Sequence of chain 1.B:
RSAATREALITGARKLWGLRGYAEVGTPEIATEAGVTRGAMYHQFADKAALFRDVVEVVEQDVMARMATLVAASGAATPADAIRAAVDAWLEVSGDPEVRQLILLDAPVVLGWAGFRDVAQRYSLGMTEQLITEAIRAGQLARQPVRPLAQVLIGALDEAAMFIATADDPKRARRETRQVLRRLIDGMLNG

Binding-site contacts:
Ligand atom F3 contacts residue THR158 of chain 1.B at 3.7 Å.
Ligand atom C4 contacts residue VAL93 of chain 1.B at 3.6 Å (hydrophobic).
Ligand atom C9 contacts residue ASP188 of chain 1.B at 3.2 Å.
Ligand atom F3 contacts residue MET157 of chain 1.B at 3.3 Å.
Ligand atom C1 contacts residue TRP120 of chain 1.B at 3.3 Å (hydrophobic).
Ligand atom C4 contacts residue MET94 of chain 1.B at 3.4 Å (hydrophobic).
Ligand atom F3 contacts residue LEU161 of chain 1.B at 3.3 Å.
Ligand atom C15 contacts residue THR158 of chain 1.B at 3.1 Å.
Ligand atom C3 contacts residue ALA150 of chain 1.B at 3.6 Å (hydrophobic).
Ligand atom C3 contacts residue ASP188 of chain 1.B at 3.6 Å.
Ligand atom C12 contacts residue MET97 of chain 1.B at 3.6 Å (hydrophobic).
Ligand atom F3 contacts residue ALA116 of chain 1.B at 3.8 Å.
Ligand atom C6 contacts residue GLU90 of chain 1.B at 3.5 Å.
Ligand atom C8 contacts residue SER154 of chain 1.B at 3.6 Å.
Ligand atom C3 contacts residue GLU90 of chain 1.B at 3.6 Å.
Ligand atom C7 contacts residue MET94 of chain 1.B at 3.2 Å (hydrophobic).
Ligand atom C7 contacts residue GLU90 of chain 1.B at 3.7 Å.
Ligand atom C2 contacts residue TRP120 of chain 1.B at 3.6 Å (hydrophobic).
Ligand atom C11 contacts residue MET97 of chain 1.B at 3.8 Å (hydrophobic).
Ligand atom C1 contacts residue ASP188 of chain 1.B at 3.0 Å.
Ligand atom C6 contacts residue ALA150 of chain 1.B at 3.8 Å (hydrophobic).
Ligand atom N1 contacts residue ASP188 of chain 1.B at 2.6 Å (salt-bridge).
Ligand atom C2 contacts residue ASP188 of chain 1.B at 3.2 Å.
Ligand atom C13 contacts residue LEU187 of chain 1.B at 3.4 Å (hydrophobic).
Ligand atom F2 contacts residue ALA116 of chain 1.B at 3.1 Å.
Ligand atom F2 contacts residue VAL117 of chain 1.B at 3.6 Å.
Ligand atom F1 contacts residue THR158 of chain 1.B at 3.7 Å.
Ligand atom C11 contacts residue LEU187 of chain 1.B at 3.8 Å (hydrophobic).
Ligand atom C16 contacts residue ILE184 of chain 1.B at 3.8 Å (hydrophobic).
Ligand atom C5 contacts residue ASP188 of chain 1.B at 3.6 Å.
Ligand atom C15 contacts residue LEU187 of chain 1.B at 3.6 Å (hydrophobic).
Ligand atom F1 contacts residue LEU187 of chain 1.B at 3.8 Å.
Ligand atom O1 contacts residue GLU90 of chain 1.B at 3.4 Å (salt-bridge).
Ligand atom C5 contacts residue ALA150 of chain 1.B at 3.6 Å (hydrophobic).
Ligand atom C8 contacts residue ASP188 of chain 1.B at 3.4 Å.
Ligand atom C12 contacts residue LEU187 of chain 1.B at 3.5 Å (hydrophobic).
Ligand atom C4 contacts residue TRP120 of chain 1.B at 3.3 Å (hydrophobic).
Ligand atom C11 contacts residue TRP120 of chain 1.B at 3.6 Å (hydrophobic).
Ligand atom O1 contacts residue MET94 of chain 1.B at 3.3 Å.
Ligand atom O1 contacts residue VAL93 of chain 1.B at 3.6 Å.

This protein binds this small molecule.
Small molecule (SMILES): O=C1C[C@H]2CC[C@@H](C1)N2CCc1ccc(C(F)(F)F)cc1